This protein binds this small molecule.
Small molecule (SMILES): CC(=O)N[C@H]1[C@H](O[C@H]2[C@H](O)[C@@H](NC(C)=O)CO[C@@H]2CO[C@@H]2O[C@@H](C)[C@@H](O)[C@@H](O)[C@@H]2O)O[C@H](CO)[C@@H](O)[C@@H]1O

Binding-site contacts:
Ligand atom C5 contacts residue MET151 of chain 55.A at 3.8 Å (hydrophobic).
Ligand atom C1 contacts residue MET151 of chain 55.A at 4.1 Å (hydrophobic).
Ligand atom N2 contacts residue ASN154 of chain 55.A at 2.9 Å (h-bond).
Ligand atom O5 contacts residue ASN157 of chain 55.A at 4.3 Å.
Ligand atom C8 contacts residue ASN157 of chain 55.A at 3.9 Å.
Ligand atom C2 contacts residue MET151 of chain 55.A at 4.2 Å (hydrophobic).
Ligand atom C3 contacts residue ASN154 of chain 55.A at 3.8 Å.
Ligand atom C5 contacts residue THR156 of chain 55.A at 4.2 Å.
Ligand atom O5 contacts residue ASN154 of chain 55.A at 2.3 Å (h-bond).
Ligand atom C7 contacts residue ASN154 of chain 55.A at 3.7 Å.
Ligand atom C6 contacts residue THR156 of chain 55.A at 3.7 Å.
Ligand atom C6 contacts residue ASP161 of chain 55.A at 3.6 Å.
Ligand atom C5 contacts residue THR156 of chain 55.A at 3.9 Å.
Ligand atom C8 contacts residue THR156 of chain 55.A at 4.5 Å.
Ligand atom O7 contacts residue HIS148 of chain 55.A at 3.6 Å (h-bond).
Ligand atom C1 contacts residue GLY150 of chain 55.A at 3.9 Å.
Ligand atom O7 contacts residue GLY150 of chain 55.A at 2.9 Å (h-bond).
Ligand atom N2 contacts residue GLY150 of chain 55.A at 3.5 Å (h-bond).
Ligand atom O6 contacts residue MET151 of chain 55.A at 4.2 Å.
Ligand atom O6 contacts residue THR156 of chain 55.A at 4.5 Å.
Ligand atom C7 contacts residue GLY150 of chain 55.A at 3.1 Å.
Ligand atom C6 contacts residue MET151 of chain 55.A at 4.5 Å (hydrophobic).
Ligand atom O5 contacts residue THR156 of chain 55.A at 4.0 Å.
Ligand atom C4 contacts residue MET151 of chain 55.A at 3.9 Å (hydrophobic).
Ligand atom C1 contacts residue ASN154 of chain 55.A at 1.4 Å.
Ligand atom C4 contacts residue ASN154 of chain 55.A at 4.2 Å.
Ligand atom O7 contacts residue ASN154 of chain 55.A at 4.0 Å.
Ligand atom C5 contacts residue ASN154 of chain 55.A at 3.6 Å.
Ligand atom C2 contacts residue GLY150 of chain 55.A at 3.8 Å.
Ligand atom O5 contacts residue THR156 of chain 55.A at 4.0 Å.
Ligand atom O7 contacts residue THR156 of chain 55.A at 4.5 Å.
Ligand atom C6 contacts residue THR156 of chain 55.A at 4.0 Å.
Ligand atom C8 contacts residue GLY150 of chain 55.A at 3.8 Å.
Ligand atom C2 contacts residue ASN154 of chain 55.A at 2.4 Å.
Ligand atom O5 contacts residue MET151 of chain 55.A at 3.9 Å.
Ligand atom C3 contacts residue MET151 of chain 55.A at 4.0 Å (hydrophobic).
Ligand atom C6 contacts residue ASN157 of chain 55.A at 3.5 Å.
Ligand atom C1 contacts residue THR156 of chain 55.A at 4.3 Å.

Sequence of chain 55.A:
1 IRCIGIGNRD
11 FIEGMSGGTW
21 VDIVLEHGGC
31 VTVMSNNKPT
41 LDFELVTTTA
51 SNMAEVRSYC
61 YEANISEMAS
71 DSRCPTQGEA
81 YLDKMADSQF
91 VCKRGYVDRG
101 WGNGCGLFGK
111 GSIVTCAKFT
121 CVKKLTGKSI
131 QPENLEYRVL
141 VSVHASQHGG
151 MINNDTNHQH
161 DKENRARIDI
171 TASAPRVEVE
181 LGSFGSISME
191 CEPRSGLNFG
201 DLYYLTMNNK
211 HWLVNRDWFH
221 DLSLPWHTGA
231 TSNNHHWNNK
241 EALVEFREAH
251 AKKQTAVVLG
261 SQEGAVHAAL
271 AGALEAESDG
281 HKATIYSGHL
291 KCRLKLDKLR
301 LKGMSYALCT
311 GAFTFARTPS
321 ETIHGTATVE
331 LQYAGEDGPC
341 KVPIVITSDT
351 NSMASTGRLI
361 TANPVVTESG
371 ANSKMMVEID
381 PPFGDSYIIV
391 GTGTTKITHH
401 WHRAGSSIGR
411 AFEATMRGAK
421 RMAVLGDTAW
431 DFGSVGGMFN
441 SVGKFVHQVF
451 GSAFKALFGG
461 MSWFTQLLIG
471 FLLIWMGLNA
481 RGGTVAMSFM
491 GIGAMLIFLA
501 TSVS